This small molecule binds to this protein.
Small molecule (SMILES): Nc1ccn([C@H]2C[C@H](O)[C@@H](COP(=O)(O)O)O2)c(=O)n1

Binding-site contacts:
Ligand atom O3' contacts residue LYS682 of chain 50.A at 3.1 Å (salt-bridge).
Ligand atom O5' contacts residue TRP201 of chain 50.A at 3.6 Å.
Ligand atom C5' contacts residue TRP201 of chain 50.A at 3.5 Å (hydrophobic).
Ligand atom C4 contacts residue TRP201 of chain 50.A at 3.3 Å (hydrophobic).
Ligand atom OP1 contacts residue PRO423 of chain 50.A at 3.6 Å.
Ligand atom O2 contacts residue TRP201 of chain 50.A at 4.3 Å.
Ligand atom C3' contacts residue LYS682 of chain 50.A at 3.8 Å.
Ligand atom C6 contacts residue TRP201 of chain 50.A at 3.5 Å (hydrophobic).
Ligand atom N1 contacts residue TRP201 of chain 50.A at 4.0 Å.
Ligand atom C3' contacts residue TRP201 of chain 50.A at 4.1 Å (hydrophobic).
Ligand atom C2' contacts residue TRP201 of chain 50.A at 3.6 Å (hydrophobic).
Ligand atom C2' contacts residue LYS682 of chain 50.A at 3.6 Å.
Ligand atom N4 contacts residue ASP199 of chain 50.A at 4.0 Å.
Ligand atom N3 contacts residue TRP201 of chain 50.A at 3.6 Å.
Ligand atom N4 contacts residue TRP201 of chain 50.A at 3.8 Å.
Ligand atom C1' contacts residue LYS682 of chain 50.A at 4.5 Å.
Ligand atom O2 contacts residue LEU197 of chain 50.A at 4.0 Å.
Ligand atom O4' contacts residue TRP201 of chain 50.A at 4.5 Å.
Ligand atom C2 contacts residue TRP201 of chain 50.A at 3.9 Å (hydrophobic).
Ligand atom C1' contacts residue TRP201 of chain 50.A at 4.5 Å (hydrophobic).
Ligand atom O2 contacts residue LYS682 of chain 50.A at 4.2 Å.
Ligand atom C5 contacts residue TRP201 of chain 50.A at 3.4 Å (hydrophobic).
Ligand atom N4 contacts residue GLY198 of chain 50.A at 3.8 Å.
Ligand atom C4' contacts residue TRP201 of chain 50.A at 4.3 Å (hydrophobic).

Sequence of chain 50.A:
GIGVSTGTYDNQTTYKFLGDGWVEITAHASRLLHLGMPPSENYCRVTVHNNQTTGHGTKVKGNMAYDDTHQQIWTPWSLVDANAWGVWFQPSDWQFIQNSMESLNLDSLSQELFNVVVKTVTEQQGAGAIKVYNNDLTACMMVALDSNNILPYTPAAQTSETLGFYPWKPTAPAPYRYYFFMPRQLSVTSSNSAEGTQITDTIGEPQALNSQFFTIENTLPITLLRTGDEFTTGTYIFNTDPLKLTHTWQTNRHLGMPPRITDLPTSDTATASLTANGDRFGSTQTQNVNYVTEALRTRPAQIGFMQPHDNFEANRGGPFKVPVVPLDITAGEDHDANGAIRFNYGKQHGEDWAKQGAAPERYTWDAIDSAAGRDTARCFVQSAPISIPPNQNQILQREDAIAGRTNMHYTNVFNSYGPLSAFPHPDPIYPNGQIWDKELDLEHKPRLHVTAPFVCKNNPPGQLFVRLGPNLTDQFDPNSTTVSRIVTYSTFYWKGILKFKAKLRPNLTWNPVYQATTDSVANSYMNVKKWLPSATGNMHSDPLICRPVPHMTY